Sequence of chain 1.J:
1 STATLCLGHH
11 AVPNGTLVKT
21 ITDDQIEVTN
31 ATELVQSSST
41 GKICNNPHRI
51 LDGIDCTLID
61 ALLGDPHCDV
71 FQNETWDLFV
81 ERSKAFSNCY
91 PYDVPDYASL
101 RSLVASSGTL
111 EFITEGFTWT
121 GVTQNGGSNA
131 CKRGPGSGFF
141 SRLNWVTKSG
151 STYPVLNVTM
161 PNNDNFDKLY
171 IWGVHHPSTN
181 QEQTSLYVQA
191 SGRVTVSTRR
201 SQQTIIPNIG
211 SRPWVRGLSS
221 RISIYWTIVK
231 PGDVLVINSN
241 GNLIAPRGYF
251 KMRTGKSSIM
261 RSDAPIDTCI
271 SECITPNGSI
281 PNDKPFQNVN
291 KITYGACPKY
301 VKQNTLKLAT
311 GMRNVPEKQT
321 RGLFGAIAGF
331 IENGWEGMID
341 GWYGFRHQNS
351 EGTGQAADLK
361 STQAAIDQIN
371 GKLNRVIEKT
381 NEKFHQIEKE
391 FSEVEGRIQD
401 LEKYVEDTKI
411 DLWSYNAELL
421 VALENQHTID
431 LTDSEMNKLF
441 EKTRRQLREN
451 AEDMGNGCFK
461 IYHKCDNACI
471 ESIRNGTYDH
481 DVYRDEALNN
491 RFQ

Binding-site contacts:
Ligand atom O6 contacts residue SER472 of chain 1.J at 4.3 Å.
Ligand atom C1 contacts residue GLU471 of chain 1.J at 3.9 Å.
Ligand atom C8 contacts residue ASN475 of chain 1.J at 3.3 Å.
Ligand atom C5 contacts residue GLU471 of chain 1.J at 4.5 Å.
Ligand atom O5 contacts residue SER472 of chain 1.J at 3.8 Å.
Ligand atom C1 contacts residue ASN475 of chain 1.J at 1.4 Å.
Ligand atom O5 contacts residue GLU471 of chain 1.J at 3.5 Å.
Ligand atom O7 contacts residue ASN475 of chain 1.J at 3.5 Å (h-bond).
Ligand atom C6 contacts residue ALA468 of chain 1.J at 4.5 Å (hydrophobic).
Ligand atom O5 contacts residue ASN475 of chain 1.J at 2.4 Å (h-bond).
Ligand atom O5 contacts residue THR477 of chain 1.J at 4.3 Å.
Ligand atom N2 contacts residue ASN475 of chain 1.J at 2.9 Å (h-bond).
Ligand atom C5 contacts residue SER472 of chain 1.J at 4.5 Å.
Ligand atom C1 contacts residue THR477 of chain 1.J at 3.9 Å.
Ligand atom C3 contacts residue ASN475 of chain 1.J at 3.8 Å.
Ligand atom C1 contacts residue SER472 of chain 1.J at 4.3 Å.
Ligand atom C4 contacts residue ASN475 of chain 1.J at 4.3 Å.
Ligand atom C6 contacts residue SER472 of chain 1.J at 4.4 Å.
Ligand atom C2 contacts residue ASN475 of chain 1.J at 2.5 Å.
Ligand atom N2 contacts residue THR477 of chain 1.J at 4.1 Å.
Ligand atom C5 contacts residue ASN475 of chain 1.J at 3.7 Å.
Ligand atom C6 contacts residue GLU471 of chain 1.J at 4.3 Å.
Ligand atom C7 contacts residue ASN475 of chain 1.J at 3.3 Å.

This protein binds this small molecule.
Small molecule (SMILES): CC(=O)N[C@@H]1[C@@H](O)[C@H](O)[C@@H](CO)O[C@H]1O